Sequence of chain 1.B:
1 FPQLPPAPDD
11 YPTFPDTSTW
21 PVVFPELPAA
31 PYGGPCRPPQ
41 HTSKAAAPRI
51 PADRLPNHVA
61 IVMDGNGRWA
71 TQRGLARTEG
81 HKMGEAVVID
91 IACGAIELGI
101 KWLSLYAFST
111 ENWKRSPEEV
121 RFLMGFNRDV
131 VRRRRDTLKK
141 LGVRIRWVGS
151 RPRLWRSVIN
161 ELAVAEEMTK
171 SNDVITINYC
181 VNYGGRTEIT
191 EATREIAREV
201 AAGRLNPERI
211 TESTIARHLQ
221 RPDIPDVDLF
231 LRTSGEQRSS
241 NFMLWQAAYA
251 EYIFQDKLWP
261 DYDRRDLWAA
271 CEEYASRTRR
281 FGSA

This small molecule binds to this protein.
Small molecule (SMILES): CC(C)=CCC/C(C)=C/CO[P](=O)(O)OP(=O)(O)O

Binding-site contacts:
Ligand atom C9 contacts residue ASN66 of chain 1.B at 3.2 Å.
Ligand atom O2B contacts residue ARG68 of chain 1.B at 2.9 Å (salt-bridge).
Ligand atom O2B contacts residue MG1 of chain 1.H at 2.1 Å.
Ligand atom C6 contacts residue ASN66 of chain 1.B at 3.5 Å.
Ligand atom C5 contacts residue MET63 of chain 1.B at 3.9 Å (hydrophobic).
Ligand atom C2 contacts residue HIS81 of chain 1.B at 3.7 Å.
Ligand atom O3A contacts residue GLY67 of chain 1.B at 3.0 Å (h-bond).
Ligand atom O1A contacts residue ARG77 of chain 1.B at 3.0 Å (salt-bridge).
Ligand atom O3B contacts residue GLY65 of chain 1.B at 3.3 Å.
Ligand atom PA contacts residue ASP64 of chain 1.B at 3.5 Å.
Ligand atom O3B contacts residue GLY67 of chain 1.B at 3.4 Å (h-bond).
Ligand atom O3A contacts residue ASP64 of chain 1.B at 3.7 Å.
Ligand atom C1 contacts residue MET63 of chain 1.B at 3.4 Å (hydrophobic).
Ligand atom O2A contacts residue ASP64 of chain 1.B at 3.0 Å (salt-bridge).
Ligand atom O1 contacts residue ASN66 of chain 1.B at 3.5 Å (h-bond).
Ligand atom O3B contacts residue ASN66 of chain 1.B at 3.8 Å.
Ligand atom C2 contacts residue ARG115 of chain 1.B at 3.7 Å.
Ligand atom O2A contacts residue ARG115 of chain 1.B at 3.0 Å (salt-bridge).
Ligand atom PA contacts residue MG1 of chain 1.H at 3.3 Å.
Ligand atom O2B contacts residue ASP64 of chain 1.B at 3.0 Å (salt-bridge).
Ligand atom PB contacts residue GLY67 of chain 1.B at 3.6 Å.
Ligand atom O1B contacts residue ARG77 of chain 1.B at 3.2 Å (salt-bridge).
Ligand atom O1A contacts residue ARG115 of chain 1.B at 2.8 Å (salt-bridge).
Ligand atom PB contacts residue ARG68 of chain 1.B at 3.8 Å.
Ligand atom O3A contacts residue MG1 of chain 1.H at 3.5 Å.
Ligand atom C4 contacts residue ALA107 of chain 1.B at 3.6 Å (hydrophobic).
Ligand atom C4 contacts residue ASN112 of chain 1.B at 3.3 Å.
Ligand atom O3A contacts residue ASN66 of chain 1.B at 3.1 Å (h-bond).
Ligand atom O3A contacts residue GLY65 of chain 1.B at 3.4 Å (h-bond).
Ligand atom O2A contacts residue MG1 of chain 1.H at 2.1 Å.
Ligand atom O1B contacts residue GLY67 of chain 1.B at 3.7 Å.
Ligand atom O3B contacts residue ARG68 of chain 1.B at 2.8 Å (salt-bridge).
Ligand atom C5 contacts residue ALA107 of chain 1.B at 3.8 Å (hydrophobic).
Ligand atom C10 contacts residue TYR179 of chain 1.B at 3.9 Å (hydrophobic).
Ligand atom PB contacts residue MG1 of chain 1.H at 3.2 Å.
Ligand atom O1A contacts residue HIS81 of chain 1.B at 3.3 Å.
Ligand atom PA contacts residue ARG115 of chain 1.B at 3.8 Å.
Ligand atom O1 contacts residue GLY65 of chain 1.B at 3.5 Å (h-bond).
Ligand atom C7 contacts residue ALA107 of chain 1.B at 3.7 Å (hydrophobic).
Ligand atom O1 contacts residue ASP64 of chain 1.B at 3.5 Å (salt-bridge).